The small molecule below binds the protein below.
Small molecule (SMILES): CC(=O)N[C@@H]1[C@@H](O)[C@H](O)[C@@H](CO)O[C@H]1O

Sequence of chain 1.A:
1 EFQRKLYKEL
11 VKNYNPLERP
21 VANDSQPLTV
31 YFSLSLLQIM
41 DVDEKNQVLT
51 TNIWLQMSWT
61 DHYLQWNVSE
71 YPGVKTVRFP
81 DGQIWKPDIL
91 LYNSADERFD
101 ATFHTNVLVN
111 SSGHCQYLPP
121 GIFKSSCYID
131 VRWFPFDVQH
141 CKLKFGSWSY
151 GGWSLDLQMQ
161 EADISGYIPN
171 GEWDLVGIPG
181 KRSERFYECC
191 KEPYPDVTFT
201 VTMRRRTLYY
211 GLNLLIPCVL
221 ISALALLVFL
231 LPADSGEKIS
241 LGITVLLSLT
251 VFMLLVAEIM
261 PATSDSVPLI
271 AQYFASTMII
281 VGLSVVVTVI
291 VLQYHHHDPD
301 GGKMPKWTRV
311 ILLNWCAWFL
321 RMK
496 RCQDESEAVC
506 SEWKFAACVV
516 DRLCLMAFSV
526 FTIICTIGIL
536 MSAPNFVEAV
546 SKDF

Binding-site contacts:
Ligand atom O7 contacts residue ASN67 of chain 1.A at 3.8 Å.
Ligand atom C5 contacts residue SER69 of chain 1.A at 3.7 Å.
Ligand atom O5 contacts residue ASN67 of chain 1.A at 2.3 Å (h-bond).
Ligand atom C2 contacts residue ASN67 of chain 1.A at 2.5 Å.
Ligand atom C3 contacts residue ASN67 of chain 1.A at 3.8 Å.
Ligand atom C7 contacts residue ASN67 of chain 1.A at 3.5 Å.
Ligand atom C5 contacts residue ASN67 of chain 1.A at 3.6 Å.
Ligand atom C1 contacts residue SER69 of chain 1.A at 3.9 Å.
Ligand atom C4 contacts residue ASN67 of chain 1.A at 4.2 Å.
Ligand atom C1 contacts residue ASN67 of chain 1.A at 1.4 Å.
Ligand atom O5 contacts residue SER69 of chain 1.A at 3.6 Å.
Ligand atom C6 contacts residue SER69 of chain 1.A at 3.9 Å.
Ligand atom N2 contacts residue ASN67 of chain 1.A at 2.9 Å (h-bond).